Binding-site contacts:
Ligand atom P contacts residue THR171 of chain 2.C at 3.7 Å.
Ligand atom O1P contacts residue THR171 of chain 2.C at 2.6 Å (h-bond).
Ligand atom O2P contacts residue ASP167 of chain 2.C at 3.3 Å.
Ligand atom O3P contacts residue THR168 of chain 2.C at 3.0 Å (h-bond).
Ligand atom C1' contacts residue TYR135 of chain 2.C at 3.6 Å (hydrophobic).
Ligand atom C2 contacts residue VAL217 of chain 2.C at 3.1 Å (hydrophobic).
Ligand atom O3' contacts residue GLU163 of chain 2.C at 3.1 Å (salt-bridge).
Ligand atom N1 contacts residue VAL217 of chain 2.C at 2.6 Å (h-bond).
Ligand atom C3' contacts residue POP1 of chain 2.L at 3.3 Å.
Ligand atom C1' contacts residue POP1 of chain 2.L at 3.2 Å.
Ligand atom N3 contacts residue PHE216 of chain 2.C at 3.4 Å.
Ligand atom C2 contacts residue PHE216 of chain 2.C at 3.2 Å (hydrophobic).
Ligand atom O3P contacts residue ASP167 of chain 2.C at 3.0 Å (salt-bridge).
Ligand atom P contacts residue THR168 of chain 2.C at 3.4 Å.
Ligand atom C6' contacts residue THR171 of chain 2.C at 3.6 Å.
Ligand atom C8 contacts residue ASP167 of chain 2.C at 3.4 Å.
Ligand atom C5' contacts residue THR171 of chain 2.C at 3.6 Å.
Ligand atom C2 contacts residue LEU222 of chain 2.C at 3.5 Å (hydrophobic).
Ligand atom C6 contacts residue VAL217 of chain 2.C at 3.6 Å (hydrophobic).
Ligand atom C8 contacts residue TYR135 of chain 2.C at 3.4 Å (hydrophobic).
Ligand atom O3P contacts residue LYS170 of chain 2.C at 3.7 Å.
Ligand atom C3' contacts residue GLU163 of chain 2.C at 3.7 Å.
Ligand atom N4' contacts residue POP1 of chain 2.L at 3.0 Å (h-bond).
Ligand atom N1 contacts residue PHE216 of chain 2.C at 3.3 Å.
Ligand atom C5' contacts residue TYR135 of chain 2.C at 3.6 Å (hydrophobic).
Ligand atom O6 contacts residue VAL217 of chain 2.C at 3.0 Å (h-bond).
Ligand atom O3P contacts residue GLY169 of chain 2.C at 2.7 Å (h-bond).
Ligand atom O2P contacts residue THR168 of chain 2.C at 3.2 Å (h-bond).
Ligand atom C5 contacts residue PHE216 of chain 2.C at 3.5 Å (hydrophobic).
Ligand atom N3 contacts residue LEU222 of chain 2.C at 3.6 Å.
Ligand atom O2P contacts residue TYR135 of chain 2.C at 2.5 Å (h-bond).
Ligand atom O3' contacts residue ASP164 of chain 2.C at 2.5 Å (salt-bridge).
Ligand atom O1P contacts residue THR168 of chain 2.C at 3.5 Å (h-bond).
Ligand atom O6 contacts residue PHE216 of chain 2.C at 3.6 Å.
Ligand atom C6 contacts residue PHE216 of chain 2.C at 3.4 Å (hydrophobic).
Ligand atom C6' contacts residue ILE165 of chain 2.C at 3.4 Å (hydrophobic).
Ligand atom C4' contacts residue POP1 of chain 2.L at 3.6 Å.
Ligand atom C2 contacts residue ASP223 of chain 2.C at 3.3 Å.
Ligand atom O6 contacts residue LYS195 of chain 2.C at 3.1 Å (salt-bridge).
Ligand atom N7 contacts residue ASP167 of chain 2.C at 2.7 Å (salt-bridge).

Sequence of chain 2.C:
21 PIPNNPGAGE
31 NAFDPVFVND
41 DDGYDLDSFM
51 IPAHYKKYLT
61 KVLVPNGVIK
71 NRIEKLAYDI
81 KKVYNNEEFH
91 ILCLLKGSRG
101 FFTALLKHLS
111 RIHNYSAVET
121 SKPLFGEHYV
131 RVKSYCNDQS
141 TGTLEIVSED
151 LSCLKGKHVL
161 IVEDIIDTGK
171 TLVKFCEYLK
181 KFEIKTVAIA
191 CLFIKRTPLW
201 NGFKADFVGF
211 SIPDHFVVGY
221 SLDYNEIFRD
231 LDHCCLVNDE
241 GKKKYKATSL

A protein and the small-molecule ligand that binds it are described below.
Small molecule (SMILES): O=c1[nH]cnc2c(CN[C@H](CO)CCP(=O)(O)O)c[nH]c12